A protein and the small-molecule ligand that binds it are described below.
Small molecule (SMILES): O=C(CCCC[C@@H]1SC[C@@H]2NC(=O)N[C@@H]21)NCCNCc1cc2c(cn1)OCCC2

Sequence of chain 1.C:
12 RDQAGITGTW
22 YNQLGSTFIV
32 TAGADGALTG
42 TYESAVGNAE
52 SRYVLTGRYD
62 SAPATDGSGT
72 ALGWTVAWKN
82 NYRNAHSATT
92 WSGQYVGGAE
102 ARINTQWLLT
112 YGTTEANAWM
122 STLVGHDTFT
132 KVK

Binding-site contacts:
Ligand atom C10 contacts residue MET121 of chain 1.B at 3.1 Å (hydrophobic).
Ligand atom N24 contacts residue VAL47 of chain 1.B at 3.8 Å.
Ligand atom O26 contacts residue SER27 of chain 1.B at 2.6 Å (h-bond).
Ligand atom O26 contacts residue ASN23 of chain 1.B at 3.1 Å (h-bond).
Ligand atom C19 contacts residue TRP79 of chain 1.B at 3.7 Å (hydrophobic).
Ligand atom C05 contacts residue TYR112 of chain 1.B at 3.8 Å (hydrophobic).
Ligand atom O26 contacts residue TYR43 of chain 1.B at 2.7 Å (h-bond).
Ligand atom C13 contacts residue MN1 of chain 1.J at 3.5 Å.
Ligand atom S30 contacts residue TRP79 of chain 1.B at 3.8 Å.
Ligand atom C25 contacts residue ASP128 of chain 1.B at 3.7 Å.
Ligand atom N24 contacts residue SER45 of chain 1.B at 3.1 Å (h-bond).
Ligand atom C14 contacts residue SER88 of chain 1.B at 3.6 Å.
Ligand atom S30 contacts residue TRP92 of chain 1.B at 3.7 Å.
Ligand atom N27 contacts residue ASP128 of chain 1.B at 2.6 Å (salt-bridge).
Ligand atom C16 contacts residue ASN49 of chain 1.B at 3.6 Å.
Ligand atom C18 contacts residue TRP79 of chain 1.B at 3.6 Å (hydrophobic).
Ligand atom C04 contacts residue TYR112 of chain 1.B at 3.4 Å (hydrophobic).
Ligand atom N15 contacts residue SER88 of chain 1.B at 2.8 Å (h-bond).
Ligand atom C02 contacts residue TYR112 of chain 1.B at 3.7 Å (hydrophobic).
Ligand atom O09 contacts residue WZQ1 of chain 1.L at 3.4 Å (h-bond).
Ligand atom C25 contacts residue SER27 of chain 1.B at 3.5 Å.
Ligand atom O17 contacts residue ASN49 of chain 1.B at 2.8 Å (h-bond).
Ligand atom C02 contacts residue MN1 of chain 1.J at 3.4 Å.
Ligand atom C25 contacts residue LEU25 of chain 1.B at 3.8 Å (hydrophobic).
Ligand atom C03 contacts residue MN1 of chain 1.J at 3.2 Å.
Ligand atom C23 contacts residue TRP120 of chain 1.C at 3.8 Å (hydrophobic).
Ligand atom C25 contacts residue TYR43 of chain 1.B at 3.5 Å (hydrophobic).
Ligand atom N08 contacts residue MN1 of chain 1.J at 2.1 Å.
Ligand atom C28 contacts residue ASP128 of chain 1.B at 3.6 Å.
Ligand atom C07 contacts residue MN1 of chain 1.J at 2.8 Å.
Ligand atom C28 contacts residue TRP108 of chain 1.B at 3.7 Å (hydrophobic).
Ligand atom N15 contacts residue ALA86 of chain 1.B at 3.6 Å.
Ligand atom N01 contacts residue MN1 of chain 1.J at 2.4 Å.
Ligand atom C29 contacts residue TRP108 of chain 1.B at 3.3 Å (hydrophobic).
Ligand atom C11 contacts residue MET121 of chain 1.B at 3.5 Å (hydrophobic).
Ligand atom C20 contacts residue TRP79 of chain 1.B at 3.1 Å (hydrophobic).
Ligand atom C22 contacts residue TRP120 of chain 1.C at 3.8 Å (hydrophobic).
Ligand atom C07 contacts residue WZQ1 of chain 1.L at 3.6 Å.
Ligand atom O17 contacts residue GLY48 of chain 1.B at 3.5 Å.
Ligand atom S30 contacts residue THR90 of chain 1.B at 3.6 Å.

Sequence of chain 1.B:
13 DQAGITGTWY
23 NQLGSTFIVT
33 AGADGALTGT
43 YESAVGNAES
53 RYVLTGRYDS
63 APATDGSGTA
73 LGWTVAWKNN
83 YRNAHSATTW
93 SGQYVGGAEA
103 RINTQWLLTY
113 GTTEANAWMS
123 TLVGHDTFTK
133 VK